A small-molecule ligand and the protein it binds are described below.
Small molecule (SMILES): CC(=O)N[C@@H]1[C@@H](O)[C@H](O)[C@@H](CO)O[C@H]1O

Sequence of chain 1.A:
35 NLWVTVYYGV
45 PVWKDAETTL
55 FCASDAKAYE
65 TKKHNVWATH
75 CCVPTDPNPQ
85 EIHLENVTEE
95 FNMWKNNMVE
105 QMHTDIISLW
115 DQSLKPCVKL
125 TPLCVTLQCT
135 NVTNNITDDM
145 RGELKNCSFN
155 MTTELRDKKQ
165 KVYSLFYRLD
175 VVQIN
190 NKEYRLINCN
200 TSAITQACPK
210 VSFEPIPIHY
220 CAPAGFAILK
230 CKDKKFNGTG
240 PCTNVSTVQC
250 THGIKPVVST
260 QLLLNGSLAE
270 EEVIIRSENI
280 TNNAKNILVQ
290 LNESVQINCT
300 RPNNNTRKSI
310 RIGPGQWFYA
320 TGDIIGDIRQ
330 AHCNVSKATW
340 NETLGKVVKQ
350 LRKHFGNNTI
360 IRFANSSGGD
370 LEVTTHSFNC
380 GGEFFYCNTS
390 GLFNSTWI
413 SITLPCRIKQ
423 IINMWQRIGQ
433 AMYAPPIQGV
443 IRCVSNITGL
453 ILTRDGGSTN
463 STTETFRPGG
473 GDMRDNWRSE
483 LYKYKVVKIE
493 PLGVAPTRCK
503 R

Binding-site contacts:
Ligand atom C7 contacts residue GLN132 of chain 1.A at 3.6 Å.
Ligand atom C8 contacts residue SER152 of chain 1.A at 3.7 Å.
Ligand atom N2 contacts residue ASN154 of chain 1.A at 3.1 Å (h-bond).
Ligand atom C7 contacts residue PHE153 of chain 1.A at 4.3 Å (hydrophobic).
Ligand atom C3 contacts residue GLN132 of chain 1.A at 4.2 Å.
Ligand atom C1 contacts residue ASN154 of chain 1.A at 1.5 Å.
Ligand atom O7 contacts residue ASN154 of chain 1.A at 3.2 Å (h-bond).
Ligand atom C1 contacts residue LYS163 of chain 1.A at 4.4 Å.
Ligand atom C8 contacts residue GLN132 of chain 1.A at 3.5 Å.
Ligand atom N2 contacts residue GLN132 of chain 1.A at 3.6 Å.
Ligand atom C3 contacts residue ASN154 of chain 1.A at 3.9 Å.
Ligand atom O7 contacts residue GLN132 of chain 1.A at 3.9 Å.
Ligand atom C2 contacts residue ASN154 of chain 1.A at 2.6 Å.
Ligand atom O5 contacts residue ASN154 of chain 1.A at 2.4 Å (h-bond).
Ligand atom O5 contacts residue LYS163 of chain 1.A at 4.1 Å.
Ligand atom C2 contacts residue GLN132 of chain 1.A at 4.1 Å.
Ligand atom C4 contacts residue ASN154 of chain 1.A at 4.4 Å.
Ligand atom C8 contacts residue PHE153 of chain 1.A at 3.5 Å (hydrophobic).
Ligand atom C8 contacts residue ASN154 of chain 1.A at 3.9 Å.
Ligand atom C8 contacts residue LYS165 of chain 1.A at 4.1 Å.
Ligand atom O7 contacts residue PHE153 of chain 1.A at 4.2 Å.
Ligand atom C5 contacts residue ASN154 of chain 1.A at 3.8 Å.
Ligand atom C7 contacts residue ASN154 of chain 1.A at 3.4 Å.
Ligand atom O3 contacts residue GLN132 of chain 1.A at 3.1 Å (h-bond).